This small molecule binds to this protein.
Small molecule (SMILES): CC(=O)N[C@H]1[C@H]([C@H](O)[C@H](O)CO)O[C@@](O[C@H](CO)[C@@H](O)[C@@H]2O[C@@H](C(=O)O)C[C@H](O)[C@H]2NC(C)=O)(C(=O)O)C[C@@H]1O

Sequence of chain 59.D:
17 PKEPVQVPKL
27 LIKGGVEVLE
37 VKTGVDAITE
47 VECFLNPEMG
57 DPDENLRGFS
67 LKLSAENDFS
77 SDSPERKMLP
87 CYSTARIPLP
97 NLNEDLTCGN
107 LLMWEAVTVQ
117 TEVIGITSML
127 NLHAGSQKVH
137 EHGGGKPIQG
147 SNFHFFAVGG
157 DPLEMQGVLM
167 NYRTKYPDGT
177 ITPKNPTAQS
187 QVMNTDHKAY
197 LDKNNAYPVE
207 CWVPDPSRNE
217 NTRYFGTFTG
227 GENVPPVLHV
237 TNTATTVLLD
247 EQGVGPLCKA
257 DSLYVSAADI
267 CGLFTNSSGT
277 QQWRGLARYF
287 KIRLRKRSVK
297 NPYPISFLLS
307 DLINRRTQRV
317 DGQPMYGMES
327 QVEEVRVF

Binding-site contacts:
Ligand atom C10 contacts residue LYS68 of chain 59.D at 3.8 Å.
Ligand atom N5 contacts residue ASN272 of chain 59.D at 3.3 Å (h-bond).
Ligand atom C7 contacts residue GLN278 of chain 59.D at 3.8 Å.
Ligand atom C9 contacts residue GLN278 of chain 59.D at 3.2 Å.
Ligand atom N5 contacts residue PHE75 of chain 59.E at 3.8 Å.
Ligand atom C11 contacts residue LEU62 of chain 59.D at 3.9 Å (hydrophobic).
Ligand atom O10 contacts residue LEU62 of chain 59.D at 3.1 Å.
Ligand atom C11 contacts residue PHE270 of chain 59.D at 3.9 Å (hydrophobic).
Ligand atom O8 contacts residue LYS68 of chain 59.D at 3.5 Å.
Ligand atom O9 contacts residue LEU67 of chain 59.D at 3.2 Å.
Ligand atom C10 contacts residue PHE75 of chain 59.E at 2.7 Å (hydrophobic).
Ligand atom C6 contacts residue LYS68 of chain 59.D at 3.8 Å.
Ligand atom C8 contacts residue GLN278 of chain 59.D at 3.7 Å.
Ligand atom C11 contacts residue ASN272 of chain 59.D at 3.6 Å.
Ligand atom C11 contacts residue LYS68 of chain 59.D at 3.7 Å.
Ligand atom O1B contacts residue SER274 of chain 59.D at 2.4 Å (h-bond).
Ligand atom C5 contacts residue LYS68 of chain 59.D at 3.7 Å.
Ligand atom O9 contacts residue LYS68 of chain 59.D at 2.8 Å (salt-bridge).
Ligand atom O1A contacts residue ASN272 of chain 59.D at 3.6 Å (h-bond).
Ligand atom C11 contacts residue GLN278 of chain 59.D at 3.5 Å.
Ligand atom O1B contacts residue THR276 of chain 59.D at 3.5 Å (h-bond).
Ligand atom O7 contacts residue LEU62 of chain 59.D at 3.5 Å.
Ligand atom O8 contacts residue GLN278 of chain 59.D at 3.5 Å (h-bond).
Ligand atom O1A contacts residue SER274 of chain 59.D at 3.8 Å.
Ligand atom C11 contacts residue PHE65 of chain 59.D at 3.8 Å (hydrophobic).
Ligand atom C11 contacts residue HIS138 of chain 59.C at 3.3 Å.
Ligand atom O10 contacts residue PHE75 of chain 59.E at 2.6 Å.
Ligand atom C1 contacts residue SER274 of chain 59.D at 3.4 Å.
Ligand atom C9 contacts residue LYS68 of chain 59.D at 3.8 Å.
Ligand atom C6 contacts residue ASN272 of chain 59.D at 3.7 Å.
Ligand atom N5 contacts residue GLN278 of chain 59.D at 3.9 Å.
Ligand atom C10 contacts residue LEU62 of chain 59.D at 3.5 Å (hydrophobic).
Ligand atom N5 contacts residue LYS68 of chain 59.D at 2.9 Å (salt-bridge).
Ligand atom O1A contacts residue THR276 of chain 59.D at 2.6 Å (h-bond).
Ligand atom O1B contacts residue LYS68 of chain 59.D at 3.6 Å.
Ligand atom C11 contacts residue THR276 of chain 59.D at 3.4 Å.
Ligand atom C1 contacts residue THR276 of chain 59.D at 3.4 Å.
Ligand atom O8 contacts residue THR276 of chain 59.D at 3.8 Å.
Ligand atom C11 contacts residue PHE75 of chain 59.E at 1.8 Å (hydrophobic).
Ligand atom O8 contacts residue ASN272 of chain 59.D at 3.4 Å (h-bond).

Sequence of chain 59.E:
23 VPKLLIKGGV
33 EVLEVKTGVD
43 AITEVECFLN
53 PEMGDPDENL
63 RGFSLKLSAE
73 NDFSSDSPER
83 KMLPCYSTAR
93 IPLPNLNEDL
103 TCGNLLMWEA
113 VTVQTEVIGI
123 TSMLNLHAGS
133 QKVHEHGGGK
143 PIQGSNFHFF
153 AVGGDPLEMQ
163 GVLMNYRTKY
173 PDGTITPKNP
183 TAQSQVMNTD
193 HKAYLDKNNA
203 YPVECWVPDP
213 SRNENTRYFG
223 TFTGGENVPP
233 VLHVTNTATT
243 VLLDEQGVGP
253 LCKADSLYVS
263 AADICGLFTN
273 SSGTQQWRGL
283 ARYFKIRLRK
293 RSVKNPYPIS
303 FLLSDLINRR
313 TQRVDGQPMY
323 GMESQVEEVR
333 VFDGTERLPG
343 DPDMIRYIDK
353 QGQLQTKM

Sequence of chain 59.C:
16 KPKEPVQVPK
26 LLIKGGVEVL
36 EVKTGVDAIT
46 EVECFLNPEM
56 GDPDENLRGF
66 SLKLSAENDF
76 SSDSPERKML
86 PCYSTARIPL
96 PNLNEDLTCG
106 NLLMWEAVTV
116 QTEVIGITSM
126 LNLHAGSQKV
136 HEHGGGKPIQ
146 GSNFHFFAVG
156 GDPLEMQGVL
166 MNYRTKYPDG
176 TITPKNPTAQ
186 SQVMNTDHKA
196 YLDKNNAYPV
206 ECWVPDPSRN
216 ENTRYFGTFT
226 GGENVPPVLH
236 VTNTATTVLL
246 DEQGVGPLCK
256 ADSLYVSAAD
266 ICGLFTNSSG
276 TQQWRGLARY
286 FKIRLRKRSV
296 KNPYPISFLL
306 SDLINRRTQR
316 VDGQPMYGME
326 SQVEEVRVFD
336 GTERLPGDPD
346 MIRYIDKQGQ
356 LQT